Sequence of chain 1.A:
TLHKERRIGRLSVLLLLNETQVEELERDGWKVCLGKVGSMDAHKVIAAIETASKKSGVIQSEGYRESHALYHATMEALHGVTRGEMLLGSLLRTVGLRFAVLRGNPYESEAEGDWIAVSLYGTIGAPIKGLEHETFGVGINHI

Sequence of chain 1.B:
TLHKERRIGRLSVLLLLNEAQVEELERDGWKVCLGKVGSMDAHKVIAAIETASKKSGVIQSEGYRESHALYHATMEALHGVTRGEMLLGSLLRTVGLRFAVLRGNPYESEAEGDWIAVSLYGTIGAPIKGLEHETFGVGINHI

The protein below binds the small molecule below.
Small molecule (SMILES): N[C@@H](Cc1c[nH]c[nH+]1)C(=O)O

Binding-site contacts:
Ligand atom CD2 contacts residue ZN1 of chain 1.N at 3.2 Å.
Ligand atom CD2 contacts residue HIS138 of chain 1.B at 3.7 Å.
Ligand atom N contacts residue ALA131 of chain 1.B at 3.5 Å (h-bond).
Ligand atom CE1 contacts residue HIS77 of chain 1.A at 3.6 Å.
Ligand atom CA contacts residue ARG98 of chain 1.B at 3.7 Å.
Ligand atom CG contacts residue TYR76 of chain 1.A at 3.5 Å (hydrophobic).
Ligand atom OXT contacts residue ALA131 of chain 1.B at 3.4 Å (h-bond).
Ligand atom C contacts residue TYR76 of chain 1.A at 3.6 Å (hydrophobic).
Ligand atom CA contacts residue ALA131 of chain 1.B at 3.8 Å (hydrophobic).
Ligand atom C contacts residue TYR69 of chain 1.A at 4.0 Å (hydrophobic).
Ligand atom ND1 contacts residue TYR76 of chain 1.A at 3.7 Å.
Ligand atom N contacts residue ARG98 of chain 1.B at 3.3 Å.
Ligand atom N contacts residue TYR76 of chain 1.A at 3.3 Å.
Ligand atom CD2 contacts residue HIS73 of chain 1.A at 3.9 Å.
Ligand atom O contacts residue ALA131 of chain 1.B at 3.8 Å.
Ligand atom NE2 contacts residue HIS73 of chain 1.A at 3.7 Å.
Ligand atom OXT contacts residue GLY130 of chain 1.B at 3.5 Å.
Ligand atom CB contacts residue GLY130 of chain 1.B at 3.4 Å.
Ligand atom ND1 contacts residue ILE129 of chain 1.B at 3.9 Å.
Ligand atom NE2 contacts residue ZN1 of chain 1.N at 2.0 Å.
Ligand atom CD2 contacts residue TYR69 of chain 1.A at 3.4 Å (hydrophobic).
Ligand atom ND1 contacts residue ARG98 of chain 1.B at 3.6 Å.
Ligand atom CB contacts residue ARG98 of chain 1.B at 3.2 Å.
Ligand atom CD2 contacts residue HIS77 of chain 1.A at 3.7 Å.
Ligand atom CB contacts residue ALA131 of chain 1.B at 3.9 Å (hydrophobic).
Ligand atom CA contacts residue TYR76 of chain 1.A at 3.3 Å (hydrophobic).
Ligand atom CE1 contacts residue ZN1 of chain 1.N at 2.8 Å.
Ligand atom C contacts residue ALA131 of chain 1.B at 3.5 Å (hydrophobic).
Ligand atom NE2 contacts residue HIS77 of chain 1.A at 2.9 Å (h-bond).
Ligand atom CE1 contacts residue ARG88 of chain 1.B at 3.7 Å.
Ligand atom C contacts residue GLY130 of chain 1.B at 3.9 Å.
Ligand atom O contacts residue TYR76 of chain 1.A at 3.3 Å.
Ligand atom CB contacts residue TYR76 of chain 1.A at 3.7 Å (hydrophobic).
Ligand atom CA contacts residue GLY130 of chain 1.B at 3.9 Å.
Ligand atom N contacts residue GLY130 of chain 1.B at 3.7 Å.
Ligand atom OXT contacts residue TYR69 of chain 1.A at 2.8 Å (h-bond).
Ligand atom CE1 contacts residue HIS138 of chain 1.B at 3.4 Å.
Ligand atom NE2 contacts residue HIS138 of chain 1.B at 2.9 Å (h-bond).
Ligand atom CD2 contacts residue TYR76 of chain 1.A at 3.6 Å (hydrophobic).
Ligand atom N contacts residue LEU97 of chain 1.B at 2.6 Å (h-bond).